Sequence of chain 1.H:
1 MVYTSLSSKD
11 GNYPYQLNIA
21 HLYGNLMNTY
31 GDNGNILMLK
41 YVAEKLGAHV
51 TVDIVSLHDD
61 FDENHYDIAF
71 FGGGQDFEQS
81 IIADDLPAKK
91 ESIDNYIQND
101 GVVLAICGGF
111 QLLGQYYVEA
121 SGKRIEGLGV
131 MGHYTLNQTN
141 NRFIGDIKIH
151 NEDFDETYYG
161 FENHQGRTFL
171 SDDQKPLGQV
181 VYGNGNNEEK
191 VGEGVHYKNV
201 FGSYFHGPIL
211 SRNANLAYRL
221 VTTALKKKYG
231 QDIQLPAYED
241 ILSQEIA

Binding-site contacts:
Ligand atom OE1 contacts residue HIS206 of chain 1.H at 2.9 Å (h-bond).
Ligand atom OXT contacts residue GLY166 of chain 1.H at 4.0 Å.
Ligand atom C contacts residue HIS164 of chain 1.H at 4.3 Å.
Ligand atom N contacts residue ASP76 of chain 1.H at 4.5 Å.
Ligand atom CG contacts residue CYS107 of chain 1.H at 3.6 Å (hydrophobic).
Ligand atom O contacts residue GLN111 of chain 1.H at 2.8 Å (h-bond).
Ligand atom C contacts residue GLN111 of chain 1.H at 3.5 Å.
Ligand atom OXT contacts residue HIS164 of chain 1.H at 4.0 Å.
Ligand atom CB contacts residue CYS107 of chain 1.H at 4.4 Å (hydrophobic).
Ligand atom OXT contacts residue GLN165 of chain 1.H at 3.3 Å (h-bond).
Ligand atom NE2 contacts residue CYS107 of chain 1.H at 3.3 Å (h-bond).
Ligand atom OXT contacts residue ARG142 of chain 1.H at 3.5 Å (salt-bridge).
Ligand atom C contacts residue GLN165 of chain 1.H at 3.8 Å.
Ligand atom N contacts residue GLN111 of chain 1.H at 3.3 Å (h-bond).
Ligand atom OE1 contacts residue CYS107 of chain 1.H at 2.6 Å (h-bond).
Ligand atom CG contacts residue TYR204 of chain 1.H at 4.4 Å (hydrophobic).
Ligand atom CB contacts residue GLY108 of chain 1.H at 4.4 Å.
Ligand atom O contacts residue HIS164 of chain 1.H at 4.3 Å.
Ligand atom CD contacts residue HIS164 of chain 1.H at 4.4 Å.
Ligand atom CA contacts residue GLN111 of chain 1.H at 3.4 Å.
Ligand atom OE1 contacts residue ASN163 of chain 1.H at 2.9 Å (h-bond).
Ligand atom N contacts residue GLN79 of chain 1.H at 3.7 Å.
Ligand atom CD contacts residue HIS206 of chain 1.H at 3.9 Å.
Ligand atom CG contacts residue HIS164 of chain 1.H at 3.8 Å.
Ligand atom CG contacts residue ASN163 of chain 1.H at 4.2 Å.
Ligand atom O contacts residue GLY166 of chain 1.H at 2.9 Å (h-bond).
Ligand atom CD contacts residue CYS107 of chain 1.H at 2.9 Å (hydrophobic).
Ligand atom CD contacts residue ASN163 of chain 1.H at 3.7 Å.
Ligand atom NE2 contacts residue HIS206 of chain 1.H at 4.1 Å.
Ligand atom C contacts residue GLY166 of chain 1.H at 3.9 Å.
Ligand atom O contacts residue GLN165 of chain 1.H at 3.4 Å.
Ligand atom OE1 contacts residue HIS164 of chain 1.H at 4.0 Å.

A small-molecule ligand and the protein it binds are described below.
Small molecule (SMILES): NC(=O)CC[C@H](N)C(=O)O